Sequence of chain 3.B:
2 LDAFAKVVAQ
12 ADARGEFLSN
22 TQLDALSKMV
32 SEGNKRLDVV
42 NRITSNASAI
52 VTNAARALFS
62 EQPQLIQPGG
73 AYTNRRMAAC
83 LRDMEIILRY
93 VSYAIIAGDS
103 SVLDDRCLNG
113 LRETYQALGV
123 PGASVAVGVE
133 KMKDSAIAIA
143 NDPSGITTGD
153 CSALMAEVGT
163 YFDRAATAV

Binding-site contacts:
Ligand atom C2C contacts residue CYS82 of chain 3.B at 3.4 Å (hydrophobic).
Ligand atom CHD contacts residue CYS82 of chain 3.B at 3.7 Å (hydrophobic).
Ligand atom CAC contacts residue CYS82 of chain 3.B at 2.4 Å (hydrophobic).
Ligand atom C3C contacts residue CYS82 of chain 3.B at 3.0 Å (hydrophobic).
Ligand atom C1C contacts residue PRO123 of chain 3.B at 3.6 Å (hydrophobic).
Ligand atom OC contacts residue ALA73 of chain 3.B at 3.5 Å (h-bond).
Ligand atom CBC contacts residue CYS82 of chain 3.B at 2.9 Å (hydrophobic).
Ligand atom CAA contacts residue LEU120 of chain 3.B at 3.6 Å (hydrophobic).
Ligand atom C4B contacts residue ILE88 of chain 3.B at 3.6 Å (hydrophobic).
Ligand atom O1D contacts residue ARG77 of chain 3.B at 2.7 Å (salt-bridge).
Ligand atom NC contacts residue MEN72 of chain 3.B at 2.9 Å (h-bond).
Ligand atom C4A contacts residue ASP85 of chain 3.B at 3.7 Å.
Ligand atom CMC contacts residue SER126 of chain 3.B at 3.5 Å.
Ligand atom OC contacts residue MEN72 of chain 3.B at 3.3 Å.
Ligand atom NA contacts residue ARG84 of chain 3.B at 3.0 Å (salt-bridge).
Ligand atom CBB contacts residue ARG108 of chain 3.B at 3.0 Å.
Ligand atom CBD contacts residue MEN72 of chain 3.B at 3.7 Å.
Ligand atom ND contacts residue ASP85 of chain 3.B at 2.8 Å (salt-bridge).
Ligand atom CHD contacts residue ASP85 of chain 3.B at 3.7 Å.
Ligand atom C4C contacts residue CYS82 of chain 3.B at 3.1 Å (hydrophobic).
Ligand atom CHA contacts residue ARG84 of chain 3.B at 3.2 Å.
Ligand atom C3D contacts residue ALA81 of chain 3.B at 3.5 Å (hydrophobic).
Ligand atom NA contacts residue ASP85 of chain 3.B at 2.8 Å (salt-bridge).
Ligand atom CMD contacts residue ARG78 of chain 3.B at 3.4 Å.
Ligand atom CMD contacts residue MEN72 of chain 3.B at 3.1 Å.
Ligand atom C2A contacts residue LEU120 of chain 3.B at 3.7 Å (hydrophobic).
Ligand atom O2D contacts residue MEN72 of chain 3.B at 3.6 Å.
Ligand atom CMA contacts residue THR116 of chain 3.B at 3.7 Å.
Ligand atom CAB contacts residue ILE88 of chain 3.B at 3.5 Å (hydrophobic).
Ligand atom CMB contacts residue ILE88 of chain 3.B at 3.7 Å (hydrophobic).
Ligand atom CMB contacts residue CYS109 of chain 3.B at 3.7 Å (hydrophobic).
Ligand atom CHD contacts residue VAL122 of chain 3.B at 3.7 Å (hydrophobic).
Ligand atom O2A contacts residue ARG84 of chain 3.B at 2.7 Å (salt-bridge).
Ligand atom CHB contacts residue LEU113 of chain 3.B at 3.6 Å (hydrophobic).
Ligand atom CGA contacts residue ARG84 of chain 3.B at 3.7 Å.
Ligand atom OC contacts residue LEU66 of chain 3.B at 3.6 Å.
Ligand atom C1D contacts residue ASP85 of chain 3.B at 3.7 Å.
Ligand atom CBB contacts residue TYR92 of chain 3.B at 3.7 Å (hydrophobic).
Ligand atom C1C contacts residue MEN72 of chain 3.B at 3.4 Å.
Ligand atom C1A contacts residue ARG84 of chain 3.B at 3.0 Å.

A protein and the small-molecule ligand that binds it are described below.
Small molecule (SMILES): C=CC1=C(C)/C(=C/c2[nH]c(/C=C3\N=C(/C=C4\NC(=O)C(C)=C4C=C)C(C)=C3CCC(=O)O)c(CCC(=O)O)c2C)NC1=O